Sequence of chain 1.A:
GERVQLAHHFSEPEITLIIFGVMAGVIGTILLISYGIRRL

This protein binds this small molecule.
Small molecule (SMILES): CC(C)CCC[C@@H](C)[C@H]1CC[C@H]2[C@@H]3CC=C4C[C@@H](O)CC[C@]4(C)[C@H]3CC[C@]12C

Binding-site contacts:
Ligand atom C15 contacts residue TRP492 of chain 1.C at 4.4 Å (hydrophobic).
Ligand atom C23 contacts residue TRP496 of chain 1.C at 4.5 Å (hydrophobic).
Ligand atom C18 contacts residue MET664 of chain 1.C at 3.6 Å (hydrophobic).
Ligand atom C22 contacts residue PHE665 of chain 1.C at 4.4 Å (hydrophobic).
Ligand atom C21 contacts residue PHE665 of chain 1.C at 3.6 Å (hydrophobic).
Ligand atom C25 contacts residue TRP496 of chain 1.C at 4.4 Å (hydrophobic).
Ligand atom C13 contacts residue PHE665 of chain 1.C at 4.4 Å (hydrophobic).
Ligand atom C17 contacts residue PHE665 of chain 1.C at 4.4 Å (hydrophobic).
Ligand atom O1 contacts residue PHE87 of chain 1.A at 4.4 Å.
Ligand atom C25 contacts residue MET100 of chain 1.A at 4.5 Å (hydrophobic).
Ligand atom C18 contacts residue PHE665 of chain 1.C at 4.4 Å (hydrophobic).
Ligand atom C25 contacts residue PHE495 of chain 1.C at 4.4 Å (hydrophobic).
Ligand atom C12 contacts residue PHE665 of chain 1.C at 3.9 Å (hydrophobic).
Ligand atom C27 contacts residue PHE495 of chain 1.C at 4.5 Å (hydrophobic).
Ligand atom C20 contacts residue PHE665 of chain 1.C at 3.6 Å (hydrophobic).
Ligand atom C21 contacts residue VAL99 of chain 1.A at 4.0 Å (hydrophobic).
Ligand atom C26 contacts residue TRP496 of chain 1.C at 3.5 Å (hydrophobic).
Ligand atom C26 contacts residue PHE495 of chain 1.C at 3.7 Å (hydrophobic).
Ligand atom C19 contacts residue MET664 of chain 1.C at 4.0 Å (hydrophobic).
Ligand atom C6 contacts residue ILE92 of chain 1.A at 4.0 Å (hydrophobic).
Ligand atom C7 contacts residue ILE92 of chain 1.A at 4.3 Å (hydrophobic).
Ligand atom C15 contacts residue VAL99 of chain 1.A at 4.4 Å (hydrophobic).
Ligand atom C27 contacts residue LEU499 of chain 1.C at 3.6 Å (hydrophobic).
Ligand atom C3 contacts residue PHE87 of chain 1.A at 4.4 Å (hydrophobic).
Ligand atom C27 contacts residue TRP496 of chain 1.C at 3.6 Å (hydrophobic).
Ligand atom C15 contacts residue ILE96 of chain 1.A at 3.9 Å (hydrophobic).
Ligand atom C22 contacts residue TRP492 of chain 1.C at 4.4 Å (hydrophobic).
Ligand atom C26 contacts residue TRP492 of chain 1.C at 4.0 Å (hydrophobic).
Ligand atom C18 contacts residue TRP492 of chain 1.C at 3.7 Å (hydrophobic).
Ligand atom C17 contacts residue VAL99 of chain 1.A at 4.2 Å (hydrophobic).
Ligand atom C7 contacts residue ILE95 of chain 1.A at 3.9 Å (hydrophobic).
Ligand atom C16 contacts residue VAL99 of chain 1.A at 4.0 Å (hydrophobic).
Ligand atom C6 contacts residue PHE87 of chain 1.A at 4.5 Å (hydrophobic).
Ligand atom C4 contacts residue PHE87 of chain 1.A at 3.8 Å (hydrophobic).
Ligand atom C11 contacts residue ILE661 of chain 1.C at 4.4 Å (hydrophobic).
Ligand atom C19 contacts residue ILE661 of chain 1.C at 3.6 Å (hydrophobic).
Ligand atom C24 contacts residue ILE96 of chain 1.A at 4.4 Å (hydrophobic).

Sequence of chain 1.C:
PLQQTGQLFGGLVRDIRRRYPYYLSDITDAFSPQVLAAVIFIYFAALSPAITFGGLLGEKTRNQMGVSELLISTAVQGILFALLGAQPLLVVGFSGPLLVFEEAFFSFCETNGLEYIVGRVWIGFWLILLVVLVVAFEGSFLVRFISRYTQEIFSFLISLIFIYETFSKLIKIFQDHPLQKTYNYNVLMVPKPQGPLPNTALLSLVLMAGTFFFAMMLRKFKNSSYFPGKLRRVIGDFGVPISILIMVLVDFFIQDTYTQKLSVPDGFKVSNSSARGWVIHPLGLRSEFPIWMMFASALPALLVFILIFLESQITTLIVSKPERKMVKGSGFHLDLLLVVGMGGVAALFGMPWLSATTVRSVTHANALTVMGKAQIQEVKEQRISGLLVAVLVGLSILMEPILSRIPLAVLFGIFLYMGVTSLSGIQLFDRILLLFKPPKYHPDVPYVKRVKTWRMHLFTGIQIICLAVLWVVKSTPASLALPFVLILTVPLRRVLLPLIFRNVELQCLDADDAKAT